Binding-site contacts:
Ligand atom O6 contacts residue PHE273 of chain 3.A at 3.6 Å.
Ligand atom O6 contacts residue TYR272 of chain 3.A at 3.1 Å (h-bond).
Ligand atom C1 contacts residue TYR272 of chain 3.A at 3.5 Å (hydrophobic).
Ligand atom O3 contacts residue ALA180 of chain 3.A at 3.4 Å.
Ligand atom O5 contacts residue TYR272 of chain 3.A at 3.4 Å.
Ligand atom C3 contacts residue ASP182 of chain 3.A at 3.8 Å.
Ligand atom C1 contacts residue LYS132 of chain 3.A at 3.9 Å.
Ligand atom O3 contacts residue TRP457 of chain 3.A at 3.6 Å.
Ligand atom O2 contacts residue LYS132 of chain 3.A at 2.6 Å (salt-bridge).
Ligand atom O4 contacts residue ARG461 of chain 3.A at 3.7 Å.
Ligand atom C6 contacts residue TRP457 of chain 3.A at 3.7 Å (hydrophobic).
Ligand atom O2 contacts residue ALA180 of chain 3.A at 3.4 Å.
Ligand atom C1 contacts residue TRP347 of chain 3.A at 3.8 Å (hydrophobic).
Ligand atom O3 contacts residue ASP182 of chain 3.A at 2.7 Å (salt-bridge).
Ligand atom O2 contacts residue TRP179 of chain 3.A at 3.0 Å (h-bond).
Ligand atom C2 contacts residue LYS132 of chain 3.A at 3.7 Å.
Ligand atom O2 contacts residue ASP182 of chain 3.A at 2.7 Å (salt-bridge).
Ligand atom O1 contacts residue LYS132 of chain 3.A at 3.1 Å (salt-bridge).
Ligand atom C1 contacts residue ASP131 of chain 3.A at 3.4 Å.
Ligand atom O4 contacts residue ARG183 of chain 3.A at 3.0 Å (salt-bridge).
Ligand atom C4 contacts residue TRP457 of chain 3.A at 3.6 Å (hydrophobic).
Ligand atom C2 contacts residue TRP179 of chain 3.A at 3.9 Å (hydrophobic).
Ligand atom O1 contacts residue ASN129 of chain 3.A at 3.0 Å (h-bond).
Ligand atom C3 contacts residue TRP179 of chain 3.A at 3.6 Å (hydrophobic).
Ligand atom C2 contacts residue ASP182 of chain 3.A at 3.3 Å.
Ligand atom O2 contacts residue GLU228 of chain 3.A at 4.0 Å.
Ligand atom O6 contacts residue GLU270 of chain 3.A at 2.7 Å (salt-bridge).
Ligand atom O3 contacts residue TYR272 of chain 3.A at 3.7 Å.
Ligand atom O4 contacts residue TRP179 of chain 3.A at 3.7 Å.
Ligand atom O3 contacts residue ARG183 of chain 3.A at 3.0 Å (salt-bridge).
Ligand atom C2 contacts residue TRP347 of chain 3.A at 3.8 Å (hydrophobic).
Ligand atom C6 contacts residue GLU270 of chain 3.A at 3.3 Å.
Ligand atom C5 contacts residue GLU270 of chain 3.A at 4.0 Å.
Ligand atom O6 contacts residue PRO271 of chain 3.A at 3.4 Å.
Ligand atom C4 contacts residue TYR272 of chain 3.A at 3.8 Å (hydrophobic).
Ligand atom C6 contacts residue PRO271 of chain 3.A at 3.8 Å (hydrophobic).
Ligand atom O3 contacts residue TRP179 of chain 3.A at 3.7 Å.
Ligand atom C6 contacts residue TYR272 of chain 3.A at 3.4 Å (hydrophobic).
Ligand atom O1 contacts residue ASP131 of chain 3.A at 2.7 Å (salt-bridge).
Ligand atom O4 contacts residue TRP457 of chain 3.A at 3.7 Å.

This protein binds this small molecule.
Small molecule (SMILES): OC[C@H]1O[C@H](O[C@H]2[C@H](O)[C@@H](O)[C@@H](O)O[C@@H]2CO)[C@H](O)[C@@H](O)[C@@H]1O

Sequence of chain 3.A:
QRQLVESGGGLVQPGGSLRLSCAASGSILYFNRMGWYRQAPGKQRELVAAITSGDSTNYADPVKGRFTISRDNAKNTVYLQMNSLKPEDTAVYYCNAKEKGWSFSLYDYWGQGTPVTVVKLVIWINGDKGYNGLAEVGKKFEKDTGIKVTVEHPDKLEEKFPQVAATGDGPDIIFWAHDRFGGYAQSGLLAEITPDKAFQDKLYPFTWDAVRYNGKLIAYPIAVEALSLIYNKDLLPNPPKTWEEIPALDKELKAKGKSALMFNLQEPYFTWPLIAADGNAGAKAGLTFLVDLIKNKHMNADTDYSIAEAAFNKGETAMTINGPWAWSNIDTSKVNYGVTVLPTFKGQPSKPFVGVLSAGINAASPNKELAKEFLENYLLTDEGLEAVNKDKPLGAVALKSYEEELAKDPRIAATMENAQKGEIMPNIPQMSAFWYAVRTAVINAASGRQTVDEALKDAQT